Binding-site contacts:
Ligand atom C6 contacts residue ARG564 of chain 1.B at 3.9 Å.
Ligand atom N2 contacts residue ASN289 of chain 1.B at 2.9 Å (h-bond).
Ligand atom O7 contacts residue SER317 of chain 1.B at 3.7 Å.
Ligand atom C7 contacts residue MET316 of chain 1.B at 4.4 Å (hydrophobic).
Ligand atom C8 contacts residue MET316 of chain 1.B at 3.9 Å (hydrophobic).
Ligand atom C4 contacts residue ASN289 of chain 1.B at 4.2 Å.
Ligand atom O7 contacts residue MET316 of chain 1.B at 4.0 Å.
Ligand atom C3 contacts residue ASN289 of chain 1.B at 3.7 Å.
Ligand atom O7 contacts residue ASN289 of chain 1.B at 3.9 Å.
Ligand atom C7 contacts residue ASN289 of chain 1.B at 3.6 Å.
Ligand atom C8 contacts residue TYR290 of chain 1.B at 4.0 Å (hydrophobic).
Ligand atom C5 contacts residue ASN289 of chain 1.B at 3.7 Å.
Ligand atom C2 contacts residue ASN289 of chain 1.B at 2.3 Å.
Ligand atom O5 contacts residue ILE287 of chain 1.B at 3.8 Å.
Ligand atom O6 contacts residue ARG564 of chain 1.B at 3.5 Å (salt-bridge).
Ligand atom C8 contacts residue ASN289 of chain 1.B at 4.1 Å.
Ligand atom C5 contacts residue ILE287 of chain 1.B at 4.3 Å (hydrophobic).
Ligand atom C1 contacts residue ASN289 of chain 1.B at 1.4 Å.
Ligand atom C1 contacts residue ILE287 of chain 1.B at 3.6 Å (hydrophobic).
Ligand atom O5 contacts residue ASN289 of chain 1.B at 2.4 Å (h-bond).

A protein and the small-molecule ligand that binds it are described below.
Small molecule (SMILES): CC(=O)N[C@@H]1[C@@H](O)[C@H](O)[C@@H](CO)O[C@H]1O

Sequence of chain 1.B:
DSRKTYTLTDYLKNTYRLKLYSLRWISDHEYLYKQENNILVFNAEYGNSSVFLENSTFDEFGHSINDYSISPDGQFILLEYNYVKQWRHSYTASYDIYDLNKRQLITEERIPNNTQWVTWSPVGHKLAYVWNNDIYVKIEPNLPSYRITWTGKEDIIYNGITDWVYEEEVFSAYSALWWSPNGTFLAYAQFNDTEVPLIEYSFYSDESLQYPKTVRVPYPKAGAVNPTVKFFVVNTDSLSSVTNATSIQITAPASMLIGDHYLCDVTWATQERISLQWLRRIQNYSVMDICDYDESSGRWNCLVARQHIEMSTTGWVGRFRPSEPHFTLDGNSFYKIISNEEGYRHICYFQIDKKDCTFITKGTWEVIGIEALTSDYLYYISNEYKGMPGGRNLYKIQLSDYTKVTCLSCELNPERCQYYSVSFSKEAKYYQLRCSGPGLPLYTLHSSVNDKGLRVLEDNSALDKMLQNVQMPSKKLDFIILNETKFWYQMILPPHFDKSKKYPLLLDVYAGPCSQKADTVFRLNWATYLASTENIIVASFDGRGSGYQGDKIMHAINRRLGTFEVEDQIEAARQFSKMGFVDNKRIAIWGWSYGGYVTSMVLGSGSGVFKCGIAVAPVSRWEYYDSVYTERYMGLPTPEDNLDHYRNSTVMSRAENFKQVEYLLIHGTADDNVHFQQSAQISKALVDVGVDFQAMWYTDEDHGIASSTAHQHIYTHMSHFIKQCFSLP